Sequence of chain 1.B:
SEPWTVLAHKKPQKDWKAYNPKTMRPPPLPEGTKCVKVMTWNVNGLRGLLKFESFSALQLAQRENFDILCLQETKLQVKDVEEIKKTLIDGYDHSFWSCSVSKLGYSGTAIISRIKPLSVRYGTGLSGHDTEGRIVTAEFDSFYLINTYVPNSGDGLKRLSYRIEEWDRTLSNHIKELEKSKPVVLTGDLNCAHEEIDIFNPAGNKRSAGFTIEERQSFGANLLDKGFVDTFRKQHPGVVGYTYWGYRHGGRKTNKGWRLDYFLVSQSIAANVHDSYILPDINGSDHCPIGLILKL

Binding-site contacts:
Ligand atom C6 contacts residue VAL79 of chain 1.B at 3.6 Å (hydrophobic).
Ligand atom C1' contacts residue HIS130 of chain 1.B at 4.1 Å.
Ligand atom O4' contacts residue HIS130 of chain 1.B at 3.4 Å.
Ligand atom C4' contacts residue HIS130 of chain 1.B at 4.3 Å.
Ligand atom C8 contacts residue HIS130 of chain 1.B at 3.7 Å.
Ligand atom N1 contacts residue CYS100 of chain 1.B at 2.9 Å (h-bond).
Ligand atom N1 contacts residue HIS130 of chain 1.B at 3.5 Å (h-bond).
Ligand atom O6 contacts residue CYS100 of chain 1.B at 2.8 Å (h-bond).
Ligand atom C2 contacts residue VAL102 of chain 1.B at 3.6 Å (hydrophobic).
Ligand atom C2 contacts residue CYS100 of chain 1.B at 3.7 Å (hydrophobic).
Ligand atom C6 contacts residue CYS100 of chain 1.B at 3.7 Å (hydrophobic).
Ligand atom N3 contacts residue VAL102 of chain 1.B at 4.2 Å.
Ligand atom C2 contacts residue HIS130 of chain 1.B at 3.2 Å.
Ligand atom N1 contacts residue VAL102 of chain 1.B at 3.7 Å.
Ligand atom N2 contacts residue HIS130 of chain 1.B at 3.5 Å.
Ligand atom C6 contacts residue VAL102 of chain 1.B at 4.4 Å (hydrophobic).
Ligand atom C5 contacts residue HIS130 of chain 1.B at 3.6 Å.
Ligand atom C5' contacts residue HIS130 of chain 1.B at 4.0 Å.
Ligand atom C4 contacts residue HIS130 of chain 1.B at 3.4 Å.
Ligand atom N3 contacts residue HIS130 of chain 1.B at 3.3 Å.
Ligand atom O6 contacts residue HIS130 of chain 1.B at 3.8 Å.
Ligand atom O6 contacts residue SER99 of chain 1.B at 3.8 Å.
Ligand atom N2 contacts residue ASP131 of chain 1.B at 3.1 Å (salt-bridge).
Ligand atom O6 contacts residue VAL79 of chain 1.B at 3.4 Å.
Ligand atom N1 contacts residue ASP131 of chain 1.B at 4.4 Å.
Ligand atom N9 contacts residue HIS130 of chain 1.B at 3.6 Å.
Ligand atom N2 contacts residue VAL102 of chain 1.B at 3.3 Å.
Ligand atom N7 contacts residue HIS130 of chain 1.B at 3.5 Å (h-bond).
Ligand atom C6 contacts residue HIS130 of chain 1.B at 3.4 Å.
Ligand atom N7 contacts residue VAL79 of chain 1.B at 4.3 Å.
Ligand atom O6 contacts residue TRP98 of chain 1.B at 4.3 Å.
Ligand atom C2 contacts residue ASP131 of chain 1.B at 4.1 Å.
Ligand atom N1 contacts residue VAL79 of chain 1.B at 4.2 Å.
Ligand atom N2 contacts residue CYS100 of chain 1.B at 3.6 Å.
Ligand atom C5 contacts residue VAL79 of chain 1.B at 4.0 Å (hydrophobic).
Ligand atom N2 contacts residue THR132 of chain 1.B at 4.1 Å.

The small molecule below binds the protein below.
Small molecule (SMILES): Nc1nc2c(ncn2[C@H]2C[C@H](O)[C@@H](COP(=O)(O)O)O2)c(=O)[nH]1